Sequence of chain 1.C:
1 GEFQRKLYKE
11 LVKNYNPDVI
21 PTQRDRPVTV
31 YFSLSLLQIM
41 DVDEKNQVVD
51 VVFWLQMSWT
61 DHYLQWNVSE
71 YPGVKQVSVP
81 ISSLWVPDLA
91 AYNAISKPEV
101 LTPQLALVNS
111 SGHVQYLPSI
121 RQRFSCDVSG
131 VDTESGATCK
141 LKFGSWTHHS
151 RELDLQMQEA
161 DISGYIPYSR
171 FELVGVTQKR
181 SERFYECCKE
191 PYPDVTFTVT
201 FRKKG

The small molecule below binds the protein below.
Small molecule (SMILES): CN1[C@@H](CC(=O)c2ccccc2)CCC[C@H]1C[C@H](O)c1ccccc1

Sequence of chain 1.B:
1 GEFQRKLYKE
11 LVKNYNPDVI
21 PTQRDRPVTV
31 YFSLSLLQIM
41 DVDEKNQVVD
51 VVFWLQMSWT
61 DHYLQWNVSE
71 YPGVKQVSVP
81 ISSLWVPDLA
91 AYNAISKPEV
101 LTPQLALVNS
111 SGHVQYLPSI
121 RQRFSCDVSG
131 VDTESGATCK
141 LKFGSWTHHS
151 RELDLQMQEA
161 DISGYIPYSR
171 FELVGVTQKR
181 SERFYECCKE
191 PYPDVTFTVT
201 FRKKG

Binding-site contacts:
Ligand atom C3 contacts residue TRP146 of chain 1.B at 3.9 Å (hydrophobic).
Ligand atom C13 contacts residue TYR92 of chain 1.B at 3.1 Å (hydrophobic).
Ligand atom C6 contacts residue THR147 of chain 1.B at 3.8 Å.
Ligand atom C20 contacts residue 42R1 of chain 1.N at 3.5 Å.
Ligand atom C22 contacts residue TRP146 of chain 1.B at 3.4 Å (hydrophobic).
Ligand atom C7 contacts residue LEU107 of chain 1.C at 3.8 Å (hydrophobic).
Ligand atom C5 contacts residue THR147 of chain 1.B at 3.5 Å.
Ligand atom O2 contacts residue TYR185 of chain 1.B at 3.5 Å.
Ligand atom C4 contacts residue LEU117 of chain 1.C at 3.8 Å (hydrophobic).
Ligand atom C7 contacts residue GLN115 of chain 1.C at 2.9 Å.
Ligand atom C3 contacts residue CYS187 of chain 1.B at 3.7 Å (hydrophobic).
Ligand atom C8 contacts residue CYS187 of chain 1.B at 3.2 Å (hydrophobic).
Ligand atom O1 contacts residue CYS188 of chain 1.B at 3.0 Å (h-bond).
Ligand atom C4 contacts residue LEU107 of chain 1.C at 3.5 Å (hydrophobic).
Ligand atom C2 contacts residue TRP146 of chain 1.B at 3.0 Å (hydrophobic).
Ligand atom C18 contacts residue TYR185 of chain 1.B at 3.5 Å (hydrophobic).
Ligand atom C15 contacts residue TYR192 of chain 1.B at 3.4 Å (hydrophobic).
Ligand atom C6 contacts residue LEU117 of chain 1.C at 3.5 Å (hydrophobic).
Ligand atom C17 contacts residue 42R1 of chain 1.N at 3.7 Å.
Ligand atom C6 contacts residue GLN115 of chain 1.C at 3.6 Å.
Ligand atom C3 contacts residue CYS188 of chain 1.B at 3.8 Å (hydrophobic).
Ligand atom C13 contacts residue TRP146 of chain 1.B at 3.8 Å (hydrophobic).
Ligand atom C21 contacts residue TRP54 of chain 1.C at 3.3 Å (hydrophobic).
Ligand atom O1 contacts residue LEU107 of chain 1.C at 3.4 Å.
Ligand atom C10 contacts residue TRP54 of chain 1.C at 3.1 Å (hydrophobic).
Ligand atom C9 contacts residue CYS187 of chain 1.B at 3.5 Å (hydrophobic).
Ligand atom C1 contacts residue TRP146 of chain 1.B at 3.7 Å (hydrophobic).
Ligand atom O1 contacts residue CYS187 of chain 1.B at 3.5 Å (h-bond).
Ligand atom C8 contacts residue LEU117 of chain 1.C at 3.5 Å (hydrophobic).
Ligand atom C14 contacts residue TYR92 of chain 1.B at 3.8 Å (hydrophobic).
Ligand atom C12 contacts residue TRP146 of chain 1.B at 3.1 Å (hydrophobic).
Ligand atom C15 contacts residue SER145 of chain 1.B at 3.7 Å.
Ligand atom C6 contacts residue LEU105 of chain 1.C at 3.4 Å (hydrophobic).
Ligand atom C18 contacts residue 42R1 of chain 1.N at 3.1 Å.
Ligand atom O1 contacts residue TYR192 of chain 1.B at 3.2 Å (h-bond).
Ligand atom C15 contacts residue TRP146 of chain 1.B at 3.5 Å (hydrophobic).
Ligand atom C5 contacts residue TRP146 of chain 1.B at 3.2 Å (hydrophobic).
Ligand atom C15 contacts residue TYR92 of chain 1.B at 3.5 Å (hydrophobic).
Ligand atom C16 contacts residue TYR185 of chain 1.B at 3.2 Å (hydrophobic).
Ligand atom C12 contacts residue TYR192 of chain 1.B at 3.5 Å (hydrophobic).